Sequence of chain 1.D:
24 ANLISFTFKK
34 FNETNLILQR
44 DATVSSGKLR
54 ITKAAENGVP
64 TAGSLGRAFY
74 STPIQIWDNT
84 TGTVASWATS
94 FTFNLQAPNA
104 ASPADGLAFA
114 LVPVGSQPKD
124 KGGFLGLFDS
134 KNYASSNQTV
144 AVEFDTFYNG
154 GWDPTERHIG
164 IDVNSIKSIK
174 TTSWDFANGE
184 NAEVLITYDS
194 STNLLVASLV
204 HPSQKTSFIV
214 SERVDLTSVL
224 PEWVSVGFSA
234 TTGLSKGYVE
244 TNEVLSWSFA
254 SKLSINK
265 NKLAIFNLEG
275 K

A protein and the small-molecule ligand that binds it are described below.
Small molecule (SMILES): OC[C@H]1O[C@@H](O)[C@H](O)[C@@H](O)[C@H]1O

Binding-site contacts:
Ligand atom C6 contacts residue TYR241 of chain 1.D at 3.6 Å (hydrophobic).
Ligand atom O3 contacts residue ASN152 of chain 1.D at 3.0 Å (h-bond).
Ligand atom C4 contacts residue LEU237 of chain 1.D at 4.1 Å (hydrophobic).
Ligand atom O3 contacts residue PHE150 of chain 1.D at 4.0 Å.
Ligand atom C6 contacts residue GLY236 of chain 1.D at 4.3 Å.
Ligand atom O4 contacts residue ASP108 of chain 1.D at 2.7 Å (salt-bridge).
Ligand atom O4 contacts residue ALA107 of chain 1.D at 3.8 Å.
Ligand atom O2 contacts residue ASN152 of chain 1.D at 3.3 Å (h-bond).
Ligand atom C6 contacts residue ALA107 of chain 1.D at 4.5 Å (hydrophobic).
Ligand atom O1 contacts residue LEU237 of chain 1.D at 4.3 Å.
Ligand atom C3 contacts residue GLY126 of chain 1.D at 4.3 Å.
Ligand atom C4 contacts residue ALA107 of chain 1.D at 4.0 Å (hydrophobic).
Ligand atom O5 contacts residue LEU237 of chain 1.D at 4.0 Å.
Ligand atom O3 contacts residue GLY126 of chain 1.D at 3.0 Å (h-bond).
Ligand atom O3 contacts residue GLY125 of chain 1.D at 3.9 Å.
Ligand atom O4 contacts residue LEU237 of chain 1.D at 3.0 Å (h-bond).
Ligand atom C4 contacts residue GLY236 of chain 1.D at 4.5 Å.
Ligand atom C4 contacts residue PHE150 of chain 1.D at 3.6 Å (hydrophobic).
Ligand atom C6 contacts residue PHE150 of chain 1.D at 4.2 Å (hydrophobic).
Ligand atom C2 contacts residue ASN152 of chain 1.D at 3.9 Å.
Ligand atom C3 contacts residue ASN152 of chain 1.D at 3.3 Å.
Ligand atom C6 contacts residue SER238 of chain 1.D at 4.1 Å.
Ligand atom C5 contacts residue PHE150 of chain 1.D at 3.6 Å (hydrophobic).
Ligand atom O6 contacts residue TYR241 of chain 1.D at 3.6 Å.
Ligand atom O6 contacts residue SER238 of chain 1.D at 3.0 Å (h-bond).
Ligand atom O3 contacts residue ASP108 of chain 1.D at 2.6 Å (salt-bridge).
Ligand atom O5 contacts residue SER238 of chain 1.D at 4.4 Å.
Ligand atom O4 contacts residue GLY125 of chain 1.D at 4.5 Å.
Ligand atom C6 contacts residue LEU237 of chain 1.D at 3.9 Å (hydrophobic).
Ligand atom C3 contacts residue ASP108 of chain 1.D at 3.6 Å.
Ligand atom C4 contacts residue ASP108 of chain 1.D at 3.5 Å.
Ligand atom C3 contacts residue PHE150 of chain 1.D at 3.5 Å (hydrophobic).
Ligand atom O4 contacts residue GLY236 of chain 1.D at 3.3 Å.
Ligand atom C2 contacts residue LEU237 of chain 1.D at 4.4 Å (hydrophobic).
Ligand atom C5 contacts residue LEU237 of chain 1.D at 4.2 Å (hydrophobic).